Sequence of chain 1.A:
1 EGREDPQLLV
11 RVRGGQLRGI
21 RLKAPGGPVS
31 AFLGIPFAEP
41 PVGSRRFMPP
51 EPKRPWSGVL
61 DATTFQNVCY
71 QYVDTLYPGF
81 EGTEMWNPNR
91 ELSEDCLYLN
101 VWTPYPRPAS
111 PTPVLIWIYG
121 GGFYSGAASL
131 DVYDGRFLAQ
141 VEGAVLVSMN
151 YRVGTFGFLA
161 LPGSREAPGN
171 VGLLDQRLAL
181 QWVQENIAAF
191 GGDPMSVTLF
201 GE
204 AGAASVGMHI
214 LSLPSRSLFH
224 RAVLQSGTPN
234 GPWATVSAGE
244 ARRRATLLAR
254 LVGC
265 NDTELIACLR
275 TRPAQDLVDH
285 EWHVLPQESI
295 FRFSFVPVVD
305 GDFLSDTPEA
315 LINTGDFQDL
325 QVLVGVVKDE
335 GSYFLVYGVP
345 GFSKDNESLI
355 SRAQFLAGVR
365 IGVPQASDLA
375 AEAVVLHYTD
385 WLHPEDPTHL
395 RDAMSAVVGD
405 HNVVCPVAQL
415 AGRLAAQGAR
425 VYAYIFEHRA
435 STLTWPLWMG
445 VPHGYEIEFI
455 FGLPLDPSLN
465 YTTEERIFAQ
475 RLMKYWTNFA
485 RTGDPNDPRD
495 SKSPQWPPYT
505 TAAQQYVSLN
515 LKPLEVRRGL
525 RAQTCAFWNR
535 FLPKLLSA

Binding-site contacts:
Ligand atom O5 contacts residue ASN464 of chain 1.A at 2.4 Å (h-bond).
Ligand atom C2 contacts residue ASN464 of chain 1.A at 2.5 Å.
Ligand atom O7 contacts residue ASN464 of chain 1.A at 3.0 Å (h-bond).
Ligand atom C8 contacts residue ASN464 of chain 1.A at 4.3 Å.
Ligand atom C8 contacts residue SER462 of chain 1.A at 3.8 Å.
Ligand atom C7 contacts residue SER462 of chain 1.A at 4.2 Å.
Ligand atom C7 contacts residue ASN464 of chain 1.A at 3.1 Å.
Ligand atom C3 contacts residue ASN464 of chain 1.A at 3.8 Å.
Ligand atom C5 contacts residue ASN464 of chain 1.A at 3.7 Å.
Ligand atom C4 contacts residue ASN464 of chain 1.A at 4.3 Å.
Ligand atom N2 contacts residue SER462 of chain 1.A at 4.0 Å.
Ligand atom N2 contacts residue ASN464 of chain 1.A at 2.9 Å (h-bond).
Ligand atom C1 contacts residue ASN464 of chain 1.A at 1.4 Å.
Ligand atom C8 contacts residue LEU463 of chain 1.A at 4.5 Å (hydrophobic).

A protein and the small-molecule ligand that binds it are described below.
Small molecule (SMILES): CC(=O)N[C@@H]1[C@@H](O)[C@H](O)[C@@H](CO)O[C@H]1O